Binding-site contacts:
Ligand atom C6 contacts residue ILE87 of chain 1.A at 3.6 Å (hydrophobic).
Ligand atom C8 contacts residue ILE87 of chain 1.A at 3.6 Å (hydrophobic).
Ligand atom N1 contacts residue ASP82 of chain 1.A at 2.8 Å (salt-bridge).
Ligand atom C3 contacts residue ASN55 of chain 1.A at 3.8 Å.
Ligand atom C2 contacts residue SER56 of chain 1.A at 4.3 Å.
Ligand atom C1 contacts residue GLU59 of chain 1.A at 4.3 Å.
Ligand atom O contacts residue THR151 of chain 1.A at 4.2 Å.
Ligand atom C7 contacts residue ASN55 of chain 1.A at 3.8 Å.
Ligand atom C2 contacts residue ASN55 of chain 1.A at 3.9 Å.
Ligand atom C4 contacts residue ILE153 of chain 1.A at 4.1 Å (hydrophobic).
Ligand atom C3 contacts residue ASP82 of chain 1.A at 4.0 Å.
Ligand atom C3 contacts residue THR151 of chain 1.A at 4.1 Å.
Ligand atom C5 contacts residue ASN55 of chain 1.A at 3.4 Å.
Ligand atom N2 contacts residue PRO88 of chain 1.A at 4.3 Å.
Ligand atom C1 contacts residue THR151 of chain 1.A at 4.1 Å.
Ligand atom C9 contacts residue ILE87 of chain 1.A at 4.0 Å (hydrophobic).
Ligand atom C3 contacts residue ILE87 of chain 1.A at 4.4 Å (hydrophobic).
Ligand atom N1 contacts residue SER56 of chain 1.A at 4.1 Å.
Ligand atom O contacts residue ASP82 of chain 1.A at 4.1 Å.
Ligand atom C2 contacts residue THR151 of chain 1.A at 4.3 Å.
Ligand atom C11 contacts residue ILE103 of chain 1.A at 4.3 Å (hydrophobic).
Ligand atom N1 contacts residue ILE87 of chain 1.A at 4.3 Å.
Ligand atom O contacts residue GLU59 of chain 1.A at 3.3 Å.
Ligand atom C14 contacts residue PRO88 of chain 1.A at 3.9 Å (hydrophobic).
Ligand atom C12 contacts residue ILE103 of chain 1.A at 3.9 Å (hydrophobic).
Ligand atom C4 contacts residue ILE87 of chain 1.A at 4.3 Å (hydrophobic).
Ligand atom C2 contacts residue ASP82 of chain 1.A at 3.8 Å.
Ligand atom C6 contacts residue ASN55 of chain 1.A at 3.6 Å.
Ligand atom C4 contacts residue ASN55 of chain 1.A at 3.5 Å.
Ligand atom C4 contacts residue ILE52 of chain 1.A at 4.3 Å (hydrophobic).
Ligand atom C13 contacts residue ILE103 of chain 1.A at 3.4 Å (hydrophobic).
Ligand atom N1 contacts residue THR151 of chain 1.A at 3.9 Å.
Ligand atom N2 contacts residue ILE103 of chain 1.A at 3.6 Å.
Ligand atom C14 contacts residue ILE103 of chain 1.A at 4.2 Å (hydrophobic).
Ligand atom C5 contacts residue ILE87 of chain 1.A at 3.9 Å (hydrophobic).
Ligand atom C2 contacts residue ILE87 of chain 1.A at 4.0 Å (hydrophobic).
Ligand atom C7 contacts residue ILE87 of chain 1.A at 3.6 Å (hydrophobic).
Ligand atom C1 contacts residue ILE87 of chain 1.A at 4.1 Å (hydrophobic).
Ligand atom C1 contacts residue ASP82 of chain 1.A at 3.8 Å.
Ligand atom C3 contacts residue SER56 of chain 1.A at 4.0 Å.

Sequence of chain 1.A:
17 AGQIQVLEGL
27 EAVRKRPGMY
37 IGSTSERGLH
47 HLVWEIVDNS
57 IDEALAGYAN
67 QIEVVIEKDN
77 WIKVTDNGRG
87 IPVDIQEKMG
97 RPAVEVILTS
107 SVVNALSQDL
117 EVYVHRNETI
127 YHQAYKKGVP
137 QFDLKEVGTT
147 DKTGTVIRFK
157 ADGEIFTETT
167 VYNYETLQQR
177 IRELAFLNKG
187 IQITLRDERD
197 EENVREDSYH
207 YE

A small-molecule ligand and the protein it binds are described below.
Small molecule (SMILES): O=C1Nc2ccccc2/C1=C\c1cccnc1